Binding-site contacts:
Ligand atom PBB contacts residue PHE70 of chain 1.B at 3.9 Å.
Ligand atom PBC contacts residue HIS43 of chain 1.B at 3.6 Å.
Ligand atom PBB contacts residue ASP26 of chain 1.B at 4.3 Å.
Ligand atom OAE contacts residue PHE70 of chain 1.B at 3.9 Å.
Ligand atom OAE contacts residue GLY27 of chain 1.B at 3.1 Å (h-bond).
Ligand atom OAB contacts residue ARG39 of chain 1.B at 3.2 Å.
Ligand atom OAE contacts residue MET25 of chain 1.B at 4.2 Å.
Ligand atom OAE contacts residue ASN28 of chain 1.B at 2.9 Å (h-bond).
Ligand atom PBB contacts residue ASN28 of chain 1.B at 3.6 Å.
Ligand atom OAD contacts residue ASP26 of chain 1.B at 3.8 Å.
Ligand atom OAG contacts residue SER71 of chain 1.B at 4.4 Å.
Ligand atom OAD contacts residue PHE70 of chain 1.B at 2.6 Å (h-bond).
Ligand atom OAE contacts residue GLY29 of chain 1.B at 4.2 Å.
Ligand atom CBA contacts residue GLY29 of chain 1.B at 4.0 Å.
Ligand atom OAE contacts residue ASP26 of chain 1.B at 3.8 Å.
Ligand atom CBA contacts residue ASN28 of chain 1.B at 3.4 Å.
Ligand atom OAF contacts residue HIS43 of chain 1.B at 3.8 Å.
Ligand atom PBC contacts residue GLY29 of chain 1.B at 4.3 Å.
Ligand atom PBB contacts residue GLY29 of chain 1.B at 3.7 Å.
Ligand atom OAG contacts residue GLY29 of chain 1.B at 4.2 Å.
Ligand atom OAB contacts residue GLY29 of chain 1.B at 4.1 Å.
Ligand atom PBB contacts residue GLY27 of chain 1.B at 4.1 Å.
Ligand atom OAB contacts residue HIS43 of chain 1.B at 2.7 Å (h-bond).
Ligand atom OAC contacts residue PHE70 of chain 1.B at 4.2 Å.
Ligand atom CBA contacts residue HIS43 of chain 1.B at 4.1 Å.
Ligand atom OAA contacts residue GLY27 of chain 1.B at 3.9 Å.
Ligand atom OAC contacts residue HIS43 of chain 1.B at 4.3 Å.
Ligand atom OAF contacts residue SER71 of chain 1.B at 3.5 Å (h-bond).
Ligand atom OAA contacts residue GLY29 of chain 1.B at 2.6 Å (h-bond).
Ligand atom OAD contacts residue SER71 of chain 1.B at 3.8 Å.
Ligand atom OAC contacts residue ASN28 of chain 1.B at 3.8 Å.
Ligand atom OAA contacts residue ASN28 of chain 1.B at 3.3 Å (h-bond).
Ligand atom OAA contacts residue ARG30 of chain 1.B at 4.1 Å.

Sequence of chain 1.B:
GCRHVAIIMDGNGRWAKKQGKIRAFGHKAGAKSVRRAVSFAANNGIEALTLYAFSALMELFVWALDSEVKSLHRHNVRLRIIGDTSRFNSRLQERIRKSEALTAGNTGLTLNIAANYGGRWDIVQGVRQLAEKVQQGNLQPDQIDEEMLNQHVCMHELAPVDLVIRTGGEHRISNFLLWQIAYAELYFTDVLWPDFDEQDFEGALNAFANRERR

A protein and the small-molecule ligand that binds it are described below.
Small molecule (SMILES): O=P(O)(O)C(O)(Cc1cccc(-c2ccc(-c3ccccc3)cc2)c1)P(=O)(O)O